Binding-site contacts:
Ligand atom O1B contacts residue GLU136 of chain 1.A at 3.2 Å (salt-bridge).
Ligand atom O2G contacts residue LYS76 of chain 1.A at 3.4 Å (salt-bridge).
Ligand atom N7 contacts residue PHE5 of chain 1.A at 3.7 Å.
Ligand atom C3A contacts residue LYS76 of chain 1.A at 3.5 Å.
Ligand atom C3' contacts residue GLU10 of chain 1.A at 3.6 Å.
Ligand atom O2B contacts residue LYS111 of chain 1.A at 3.0 Å (salt-bridge).
Ligand atom N3 contacts residue PHE5 of chain 1.A at 3.5 Å.
Ligand atom O1G contacts residue LYS14 of chain 1.A at 2.9 Å (salt-bridge).
Ligand atom O3B contacts residue LYS76 of chain 1.A at 3.6 Å.
Ligand atom O1A contacts residue GLU12 of chain 1.A at 3.4 Å (salt-bridge).
Ligand atom C6 contacts residue PHE5 of chain 1.A at 3.7 Å (hydrophobic).
Ligand atom N9 contacts residue PHE5 of chain 1.A at 3.7 Å.
Ligand atom C4' contacts residue CYS83 of chain 1.A at 3.6 Å (hydrophobic).
Ligand atom O2B contacts residue ASP43 of chain 1.A at 3.7 Å.
Ligand atom PA contacts residue MN1 of chain 1.D at 3.4 Å.
Ligand atom C3A contacts residue MN1 of chain 1.D at 3.6 Å.
Ligand atom O1A contacts residue MN1 of chain 1.D at 2.3 Å.
Ligand atom PG contacts residue TYR173 of chain 1.A at 3.6 Å.
Ligand atom O1B contacts residue ARG113 of chain 1.A at 2.9 Å (salt-bridge).
Ligand atom C5 contacts residue LEU72 of chain 1.A at 3.5 Å (hydrophobic).
Ligand atom C4 contacts residue PHE5 of chain 1.A at 3.6 Å (hydrophobic).
Ligand atom O3G contacts residue TYR173 of chain 1.A at 2.5 Å (h-bond).
Ligand atom O1A contacts residue GLU10 of chain 1.A at 3.3 Å (salt-bridge).
Ligand atom PB contacts residue MN1 of chain 1.D at 3.2 Å.
Ligand atom O2B contacts residue ARG63 of chain 1.A at 3.2 Å (salt-bridge).
Ligand atom O3B contacts residue TYR173 of chain 1.A at 3.5 Å.
Ligand atom O3G contacts residue SER172 of chain 1.A at 3.2 Å.
Ligand atom O1G contacts residue TYR173 of chain 1.A at 3.5 Å (h-bond).
Ligand atom C3A contacts residue ARG63 of chain 1.A at 3.4 Å.
Ligand atom O1B contacts residue MN1 of chain 1.D at 2.1 Å.
Ligand atom N7 contacts residue LEU72 of chain 1.A at 3.7 Å.
Ligand atom N1 contacts residue ASN87 of chain 1.A at 3.7 Å.
Ligand atom O2A contacts residue ARG63 of chain 1.A at 2.8 Å (salt-bridge).
Ligand atom C5' contacts residue ARG63 of chain 1.A at 3.4 Å.
Ligand atom O1G contacts residue GLU136 of chain 1.A at 3.6 Å (salt-bridge).
Ligand atom O4' contacts residue ALA85 of chain 1.A at 3.6 Å.
Ligand atom O1G contacts residue MN1 of chain 1.D at 3.5 Å.
Ligand atom O3' contacts residue GLU10 of chain 1.A at 2.5 Å (salt-bridge).
Ligand atom O1G contacts residue SER172 of chain 1.A at 3.7 Å.
Ligand atom O2A contacts residue ARG113 of chain 1.A at 2.7 Å (salt-bridge).

The protein below binds the small molecule below.
Small molecule (SMILES): Nc1ncnc2c1ncn2[C@@H]1O[C@H](CO[P](=O)(O)C[P](=O)(O)OP(=O)(O)O)[C@@H](O)[C@H]1O

Sequence of chain 1.A:
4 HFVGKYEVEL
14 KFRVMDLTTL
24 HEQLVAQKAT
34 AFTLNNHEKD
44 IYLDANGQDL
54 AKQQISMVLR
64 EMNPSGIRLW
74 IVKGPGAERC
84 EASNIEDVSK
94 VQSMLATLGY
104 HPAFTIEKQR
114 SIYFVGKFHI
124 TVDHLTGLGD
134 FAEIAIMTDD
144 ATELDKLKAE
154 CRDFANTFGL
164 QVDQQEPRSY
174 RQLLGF